Binding-site contacts:
Ligand atom C8 contacts residue GLN725 of chain 1.C at 3.9 Å.
Ligand atom C13 contacts residue GLU962 of chain 1.C at 2.9 Å.
Ligand atom C11 contacts residue GLU962 of chain 1.C at 4.2 Å.
Ligand atom O5 contacts residue ASP990 of chain 1.C at 3.3 Å (salt-bridge).
Ligand atom C27 contacts residue ARG976 of chain 1.C at 3.4 Å.
Ligand atom C15 contacts residue ASP135 of chain 1.A at 3.8 Å.
Ligand atom C28 contacts residue ARG976 of chain 1.C at 3.4 Å.
Ligand atom C29 contacts residue TRP997 of chain 1.C at 3.3 Å (hydrophobic).
Ligand atom C19 contacts residue ILE966 of chain 1.C at 4.2 Å (hydrophobic).
Ligand atom N2 contacts residue ARG976 of chain 1.C at 3.6 Å.
Ligand atom O2 contacts residue GLU962 of chain 1.C at 2.6 Å (salt-bridge).
Ligand atom C11 contacts residue GLN965 of chain 1.C at 4.3 Å.
Ligand atom C30 contacts residue ASP990 of chain 1.C at 3.9 Å.
Ligand atom C2 contacts residue GLU962 of chain 1.C at 4.2 Å.
Ligand atom C9 contacts residue GLN725 of chain 1.C at 3.4 Å.
Ligand atom C22 contacts residue GLN725 of chain 1.C at 4.4 Å.
Ligand atom C3 contacts residue ILE966 of chain 1.C at 4.3 Å (hydrophobic).
Ligand atom C1 contacts residue ILE966 of chain 1.C at 3.5 Å (hydrophobic).
Ligand atom O3 contacts residue TYR726 of chain 1.C at 3.3 Å.
Ligand atom C17 contacts residue TYR726 of chain 1.C at 4.0 Å (hydrophobic).
Ligand atom C1 contacts residue GLU962 of chain 1.C at 3.0 Å.
Ligand atom C14 contacts residue ASP135 of chain 1.A at 3.6 Å.
Ligand atom C14 contacts residue GLU962 of chain 1.C at 4.3 Å.
Ligand atom C16 contacts residue ASP135 of chain 1.A at 2.8 Å.
Ligand atom C17 contacts residue ASP135 of chain 1.A at 4.0 Å.
Ligand atom C12 contacts residue GLU962 of chain 1.C at 2.8 Å.
Ligand atom C32 contacts residue ARG976 of chain 1.C at 3.6 Å.
Ligand atom C10 contacts residue GLU136 of chain 1.A at 4.0 Å.
Ligand atom N2 contacts residue ASP990 of chain 1.C at 4.3 Å.
Ligand atom O4 contacts residue ILE966 of chain 1.C at 3.2 Å.
Ligand atom C28 contacts residue ASP990 of chain 1.C at 3.7 Å.
Ligand atom C21 contacts residue GLN725 of chain 1.C at 3.1 Å.
Ligand atom C31 contacts residue ASP990 of chain 1.C at 4.1 Å.
Ligand atom C29 contacts residue ARG976 of chain 1.C at 3.6 Å.
Ligand atom C21 contacts residue ALA969 of chain 1.C at 3.6 Å (hydrophobic).
Ligand atom C20 contacts residue GLN725 of chain 1.C at 3.8 Å.
Ligand atom O4 contacts residue GLN725 of chain 1.C at 4.2 Å.
Ligand atom O2 contacts residue GLU72 of chain 1.A at 4.3 Å.
Ligand atom C20 contacts residue ALA969 of chain 1.C at 4.3 Å (hydrophobic).
Ligand atom C31 contacts residue ARG976 of chain 1.C at 4.1 Å.

Sequence of chain 1.C:
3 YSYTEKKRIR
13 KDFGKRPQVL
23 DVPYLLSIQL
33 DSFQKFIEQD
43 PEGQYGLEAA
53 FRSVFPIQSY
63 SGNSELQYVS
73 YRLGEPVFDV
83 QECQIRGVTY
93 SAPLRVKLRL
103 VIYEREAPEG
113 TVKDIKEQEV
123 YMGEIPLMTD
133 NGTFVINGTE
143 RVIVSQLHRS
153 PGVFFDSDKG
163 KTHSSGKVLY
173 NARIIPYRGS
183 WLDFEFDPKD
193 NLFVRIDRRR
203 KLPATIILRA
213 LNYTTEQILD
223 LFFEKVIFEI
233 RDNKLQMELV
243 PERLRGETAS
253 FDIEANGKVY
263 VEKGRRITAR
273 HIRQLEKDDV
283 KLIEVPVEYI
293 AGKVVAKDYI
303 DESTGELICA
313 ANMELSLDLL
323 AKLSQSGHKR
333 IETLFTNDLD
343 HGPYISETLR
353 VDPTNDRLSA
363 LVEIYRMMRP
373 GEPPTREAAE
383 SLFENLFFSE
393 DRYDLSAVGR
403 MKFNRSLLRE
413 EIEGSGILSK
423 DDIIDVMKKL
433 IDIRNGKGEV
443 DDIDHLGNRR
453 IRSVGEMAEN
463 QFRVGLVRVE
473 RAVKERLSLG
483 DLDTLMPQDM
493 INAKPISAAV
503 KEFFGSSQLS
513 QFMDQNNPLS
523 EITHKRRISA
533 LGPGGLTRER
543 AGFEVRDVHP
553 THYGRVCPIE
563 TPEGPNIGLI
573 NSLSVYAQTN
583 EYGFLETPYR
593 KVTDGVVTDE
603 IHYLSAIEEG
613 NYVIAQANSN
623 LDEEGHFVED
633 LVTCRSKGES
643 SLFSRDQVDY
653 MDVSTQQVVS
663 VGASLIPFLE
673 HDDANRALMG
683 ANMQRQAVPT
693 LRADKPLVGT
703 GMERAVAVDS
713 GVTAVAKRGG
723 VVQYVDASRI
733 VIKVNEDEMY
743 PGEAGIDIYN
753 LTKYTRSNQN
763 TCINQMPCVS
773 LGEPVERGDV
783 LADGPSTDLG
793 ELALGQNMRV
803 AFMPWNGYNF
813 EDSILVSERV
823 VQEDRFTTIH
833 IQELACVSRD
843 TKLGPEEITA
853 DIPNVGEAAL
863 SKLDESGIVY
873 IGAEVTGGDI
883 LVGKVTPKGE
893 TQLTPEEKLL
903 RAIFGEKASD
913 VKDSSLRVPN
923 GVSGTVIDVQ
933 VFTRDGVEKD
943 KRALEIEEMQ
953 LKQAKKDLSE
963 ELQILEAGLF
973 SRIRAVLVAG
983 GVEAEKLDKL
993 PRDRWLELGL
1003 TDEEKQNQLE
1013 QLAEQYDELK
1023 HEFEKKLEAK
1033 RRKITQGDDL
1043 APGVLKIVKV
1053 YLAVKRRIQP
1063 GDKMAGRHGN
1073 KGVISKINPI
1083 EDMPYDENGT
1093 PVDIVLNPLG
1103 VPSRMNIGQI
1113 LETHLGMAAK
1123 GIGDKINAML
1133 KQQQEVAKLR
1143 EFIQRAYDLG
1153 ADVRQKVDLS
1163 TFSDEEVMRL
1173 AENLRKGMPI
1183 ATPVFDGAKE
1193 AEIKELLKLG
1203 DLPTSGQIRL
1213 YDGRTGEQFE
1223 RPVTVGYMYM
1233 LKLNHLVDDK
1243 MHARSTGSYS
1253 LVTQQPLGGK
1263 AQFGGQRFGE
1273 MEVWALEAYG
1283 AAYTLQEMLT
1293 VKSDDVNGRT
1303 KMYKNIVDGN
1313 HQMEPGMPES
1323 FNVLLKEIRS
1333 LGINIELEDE

Sequence of chain 1.A:
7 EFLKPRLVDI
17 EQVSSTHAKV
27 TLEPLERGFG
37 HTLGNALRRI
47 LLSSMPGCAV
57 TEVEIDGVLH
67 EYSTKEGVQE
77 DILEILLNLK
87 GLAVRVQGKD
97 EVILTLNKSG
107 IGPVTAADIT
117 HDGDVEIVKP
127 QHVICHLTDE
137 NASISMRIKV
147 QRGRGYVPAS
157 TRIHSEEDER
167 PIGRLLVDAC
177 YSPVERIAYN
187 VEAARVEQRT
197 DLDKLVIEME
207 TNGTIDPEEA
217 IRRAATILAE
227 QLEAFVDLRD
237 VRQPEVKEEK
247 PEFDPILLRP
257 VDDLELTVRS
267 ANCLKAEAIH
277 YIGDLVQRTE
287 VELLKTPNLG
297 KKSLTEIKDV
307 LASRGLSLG

This small molecule binds to this protein.
Small molecule (SMILES): C[C@H](CCC(=O)NCCC[N+](C)(C)CC(O)CS(=O)(=O)O)[C@H]1CC[C@H]2[C@@H]3[C@H](O)C[C@@H]4C[C@H](O)CC[C@]4(C)[C@H]3C[C@H](O)[C@]12C